Binding-site contacts:
Ligand atom N2 contacts residue ASN287 of chain 2.A at 3.0 Å (h-bond).
Ligand atom N2 contacts residue LYS303 of chain 2.A at 4.5 Å.
Ligand atom C2 contacts residue LYS303 of chain 2.A at 3.9 Å.
Ligand atom C5 contacts residue THR35 of chain 2.A at 4.0 Å.
Ligand atom O5 contacts residue LYS303 of chain 2.A at 3.7 Å.
Ligand atom N2 contacts residue ARG276 of chain 2.A at 4.5 Å.
Ligand atom O6 contacts residue LYS303 of chain 2.A at 2.5 Å (salt-bridge).
Ligand atom O5 contacts residue VAL302 of chain 2.A at 4.2 Å.
Ligand atom C4 contacts residue LYS303 of chain 2.A at 3.4 Å.
Ligand atom C1 contacts residue THR35 of chain 2.A at 3.7 Å.
Ligand atom C7 contacts residue ARG276 of chain 2.A at 4.3 Å.
Ligand atom C5 contacts residue LYS303 of chain 2.A at 4.3 Å.
Ligand atom C2 contacts residue ASN287 of chain 2.A at 2.4 Å.
Ligand atom C3 contacts residue LYS303 of chain 2.A at 3.8 Å.
Ligand atom O3 contacts residue LYS303 of chain 2.A at 2.9 Å (salt-bridge).
Ligand atom O7 contacts residue ASN287 of chain 2.A at 3.7 Å.
Ligand atom O6 contacts residue THR35 of chain 2.A at 4.3 Å.
Ligand atom C7 contacts residue ASN287 of chain 2.A at 3.6 Å.
Ligand atom C8 contacts residue ARG276 of chain 2.A at 3.1 Å.
Ligand atom C6 contacts residue LYS303 of chain 2.A at 3.7 Å.
Ligand atom O4 contacts residue LYS303 of chain 2.A at 3.9 Å.
Ligand atom O5 contacts residue THR35 of chain 2.A at 3.1 Å.
Ligand atom O7 contacts residue LYS303 of chain 2.A at 3.3 Å (salt-bridge).
Ligand atom C6 contacts residue THR35 of chain 2.A at 4.1 Å.
Ligand atom C1 contacts residue ASN287 of chain 2.A at 1.4 Å.
Ligand atom O5 contacts residue ASN287 of chain 2.A at 2.4 Å (h-bond).
Ligand atom C3 contacts residue ASN287 of chain 2.A at 3.8 Å.
Ligand atom C8 contacts residue ASN287 of chain 2.A at 3.6 Å.
Ligand atom C4 contacts residue ASN287 of chain 2.A at 4.0 Å.
Ligand atom C7 contacts residue LYS303 of chain 2.A at 4.1 Å.
Ligand atom C5 contacts residue ASN287 of chain 2.A at 3.7 Å.
Ligand atom C1 contacts residue VAL302 of chain 2.A at 4.1 Å (hydrophobic).

Sequence of chain 2.A:
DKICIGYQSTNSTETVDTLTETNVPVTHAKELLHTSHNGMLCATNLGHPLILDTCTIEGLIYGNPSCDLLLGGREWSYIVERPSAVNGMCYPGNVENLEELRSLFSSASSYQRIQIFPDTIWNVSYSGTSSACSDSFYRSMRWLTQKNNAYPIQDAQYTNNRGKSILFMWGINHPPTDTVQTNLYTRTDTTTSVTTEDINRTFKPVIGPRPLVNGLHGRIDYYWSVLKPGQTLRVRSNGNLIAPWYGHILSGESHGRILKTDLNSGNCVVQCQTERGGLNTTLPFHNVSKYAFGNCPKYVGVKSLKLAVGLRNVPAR

This small molecule binds to this protein.
Small molecule (SMILES): CC(=O)N[C@H]1[C@H](O[C@H]2[C@H](O)[C@@H](NC(C)=O)CO[C@@H]2CO)O[C@H](CO)[C@@H](O)[C@@H]1O